This small molecule binds to this protein.
Small molecule (SMILES): Fc1cccc(NN=Cc2ccc(Cl)cc2)c1

Sequence of chain 6.A:
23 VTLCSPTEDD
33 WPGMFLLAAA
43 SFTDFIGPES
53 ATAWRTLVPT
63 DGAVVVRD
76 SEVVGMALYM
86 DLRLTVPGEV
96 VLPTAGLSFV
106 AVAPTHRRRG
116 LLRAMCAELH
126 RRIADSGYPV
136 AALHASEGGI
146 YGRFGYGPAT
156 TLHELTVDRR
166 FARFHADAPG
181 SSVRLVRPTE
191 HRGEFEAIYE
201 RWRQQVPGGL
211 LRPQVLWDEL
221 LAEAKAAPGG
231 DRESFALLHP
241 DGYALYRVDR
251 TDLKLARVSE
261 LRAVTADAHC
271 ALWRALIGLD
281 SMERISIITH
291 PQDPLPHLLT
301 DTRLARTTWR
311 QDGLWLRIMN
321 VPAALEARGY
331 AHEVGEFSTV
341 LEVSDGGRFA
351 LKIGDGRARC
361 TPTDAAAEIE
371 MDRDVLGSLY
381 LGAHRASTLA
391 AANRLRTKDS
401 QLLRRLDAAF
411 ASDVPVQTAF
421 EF

Binding-site contacts:
Ligand atom N1 contacts residue ILE48 of chain 6.A at 3.6 Å.
Ligand atom C10 contacts residue VAL60 of chain 6.A at 4.0 Å (hydrophobic).
Ligand atom C7 contacts residue ALA53 of chain 6.A at 4.0 Å (hydrophobic).
Ligand atom C4 contacts residue GOL1 of chain 6.K at 3.6 Å.
Ligand atom C13 contacts residue ILE48 of chain 6.A at 3.8 Å (hydrophobic).
Ligand atom N1 contacts residue TRP56 of chain 6.A at 3.7 Å.
Ligand atom C13 contacts residue TRP56 of chain 6.A at 3.8 Å (hydrophobic).
Ligand atom N1 contacts residue GOL1 of chain 6.K at 3.8 Å.
Ligand atom C4 contacts residue PHE422 of chain 6.A at 3.7 Å (hydrophobic).
Ligand atom C9 contacts residue TRP56 of chain 6.A at 3.8 Å (hydrophobic).
Ligand atom C2 contacts residue GOL1 of chain 6.K at 3.7 Å.
Ligand atom C10 contacts residue MET85 of chain 6.A at 3.6 Å (hydrophobic).
Ligand atom C6 contacts residue TRP56 of chain 6.A at 3.9 Å (hydrophobic).
Ligand atom C11 contacts residue MET85 of chain 6.A at 3.9 Å (hydrophobic).
Ligand atom C6 contacts residue PHE104 of chain 6.A at 3.5 Å (hydrophobic).
Ligand atom C5 contacts residue GOL1 of chain 6.K at 3.7 Å.
Ligand atom C12 contacts residue TRP56 of chain 6.A at 3.4 Å (hydrophobic).
Ligand atom C5 contacts residue TRP56 of chain 6.A at 4.0 Å (hydrophobic).
Ligand atom C3 contacts residue PHE422 of chain 6.A at 3.3 Å (hydrophobic).
Ligand atom C7 contacts residue PHE104 of chain 6.A at 3.3 Å (hydrophobic).
Ligand atom F1 contacts residue ALA53 of chain 6.A at 3.1 Å.
Ligand atom N2 contacts residue ILE48 of chain 6.A at 4.0 Å.
Ligand atom F1 contacts residue TRP33 of chain 6.A at 3.8 Å.
Ligand atom C11 contacts residue TRP56 of chain 6.A at 3.6 Å (hydrophobic).
Ligand atom F1 contacts residue ARG57 of chain 6.A at 4.0 Å.
Ligand atom N2 contacts residue PHE104 of chain 6.A at 3.4 Å.
Ligand atom C12 contacts residue ILE48 of chain 6.A at 3.7 Å (hydrophobic).
Ligand atom C9 contacts residue VAL60 of chain 6.A at 3.8 Å (hydrophobic).
Ligand atom N2 contacts residue SER103 of chain 6.A at 3.9 Å.
Ligand atom C5 contacts residue PHE422 of chain 6.A at 3.4 Å (hydrophobic).
Ligand atom C9 contacts residue LEU83 of chain 6.A at 3.8 Å (hydrophobic).
Ligand atom C10 contacts residue LEU83 of chain 6.A at 3.7 Å (hydrophobic).
Ligand atom C11 contacts residue SER103 of chain 6.A at 3.8 Å.
Ligand atom C10 contacts residue TRP56 of chain 6.A at 3.6 Å (hydrophobic).
Ligand atom C5 contacts residue SER103 of chain 6.A at 3.6 Å.
Ligand atom F1 contacts residue PHE104 of chain 6.A at 3.9 Å.
Ligand atom C8 contacts residue ALA53 of chain 6.A at 3.5 Å (hydrophobic).
Ligand atom N2 contacts residue GOL1 of chain 6.K at 3.7 Å.
Ligand atom C3 contacts residue GOL1 of chain 6.K at 3.5 Å.
Ligand atom C9 contacts residue ARG57 of chain 6.A at 3.8 Å.